Binding-site contacts:
Ligand atom C4 contacts residue VAL80 of chain 1.B at 3.7 Å (hydrophobic).
Ligand atom C4 contacts residue LEU120 of chain 1.B at 4.4 Å (hydrophobic).
Ligand atom C2 contacts residue GLY78 of chain 1.B at 3.9 Å.
Ligand atom O2 contacts residue ARG98 of chain 1.B at 2.6 Å (salt-bridge).
Ligand atom C3 contacts residue ARG98 of chain 1.B at 3.8 Å.
Ligand atom O3 contacts residue LEU120 of chain 1.B at 4.0 Å.
Ligand atom C8 contacts residue ARG98 of chain 1.B at 3.6 Å.
Ligand atom C1 contacts residue GLY78 of chain 1.B at 3.3 Å.
Ligand atom C10 contacts residue ARG98 of chain 1.B at 3.6 Å.
Ligand atom C2 contacts residue ARG98 of chain 1.B at 4.3 Å.
Ligand atom O3 contacts residue ARG98 of chain 1.B at 3.8 Å.
Ligand atom O1 contacts residue GLY78 of chain 1.B at 3.4 Å (h-bond).
Ligand atom C4 contacts residue ARG98 of chain 1.B at 3.9 Å.
Ligand atom O2 contacts residue GLY78 of chain 1.B at 3.3 Å.
Ligand atom C7 contacts residue ARG98 of chain 1.B at 3.6 Å.
Ligand atom C6 contacts residue ARG98 of chain 1.B at 3.8 Å.
Ligand atom C1 contacts residue ARG98 of chain 1.B at 3.8 Å.
Ligand atom C9 contacts residue ARG98 of chain 1.B at 3.5 Å.
Ligand atom C5 contacts residue ARG98 of chain 1.B at 3.9 Å.

Sequence of chain 1.B:
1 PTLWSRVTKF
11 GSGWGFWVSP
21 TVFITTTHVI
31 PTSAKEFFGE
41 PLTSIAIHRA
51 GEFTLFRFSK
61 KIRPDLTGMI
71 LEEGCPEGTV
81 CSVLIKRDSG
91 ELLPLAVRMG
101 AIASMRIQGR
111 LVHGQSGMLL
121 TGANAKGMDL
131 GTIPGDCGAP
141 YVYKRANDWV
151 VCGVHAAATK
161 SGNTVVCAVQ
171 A

A small-molecule ligand and the protein it binds are described below.
Small molecule (SMILES): O=C(O)Cc1coc2ccccc12